The protein below binds the small molecule below.
Small molecule (SMILES): OC[C@H]1O[C@H](O[C@H]2[C@H](O)[C@@H](O)[C@@H](O)O[C@@H]2CO)[C@H](O)[C@@H](O)[C@@H]1O

Binding-site contacts:
Ligand atom O2 contacts residue GLU112 of chain 1.A at 2.7 Å (salt-bridge).
Ligand atom C1 contacts residue TRP231 of chain 1.A at 3.8 Å (hydrophobic).
Ligand atom C1 contacts residue ASP15 of chain 1.A at 3.3 Å.
Ligand atom O2 contacts residue ASP66 of chain 1.A at 2.7 Å (salt-bridge).
Ligand atom C6 contacts residue TRP341 of chain 1.A at 3.6 Å (hydrophobic).
Ligand atom C1 contacts residue LYS16 of chain 1.A at 3.7 Å.
Ligand atom O2 contacts residue TRP63 of chain 1.A at 3.5 Å (h-bond).
Ligand atom O3 contacts residue ASP66 of chain 1.A at 2.6 Å (salt-bridge).
Ligand atom C2 contacts residue ASP66 of chain 1.A at 3.4 Å.
Ligand atom O2 contacts residue MET331 of chain 1.A at 3.9 Å.
Ligand atom C1 contacts residue TYR156 of chain 1.A at 3.5 Å (hydrophobic).
Ligand atom O5 contacts residue TYR156 of chain 1.A at 3.2 Å.
Ligand atom C3 contacts residue ASP66 of chain 1.A at 3.5 Å.
Ligand atom C5 contacts residue GLU154 of chain 1.A at 3.9 Å.
Ligand atom O3 contacts residue ALA64 of chain 1.A at 3.4 Å.
Ligand atom O3 contacts residue TRP341 of chain 1.A at 3.9 Å.
Ligand atom O6 contacts residue PHE157 of chain 1.A at 3.8 Å.
Ligand atom O4 contacts residue ARG345 of chain 1.A at 3.4 Å (salt-bridge).
Ligand atom O3 contacts residue GLU112 of chain 1.A at 3.8 Å.
Ligand atom O6 contacts residue TYR156 of chain 1.A at 3.1 Å (h-bond).
Ligand atom O3 contacts residue TRP63 of chain 1.A at 3.2 Å (h-bond).
Ligand atom O6 contacts residue GLU154 of chain 1.A at 2.5 Å (salt-bridge).
Ligand atom C3 contacts residue TRP63 of chain 1.A at 3.6 Å (hydrophobic).
Ligand atom O1 contacts residue ASP15 of chain 1.A at 2.6 Å (salt-bridge).
Ligand atom C4 contacts residue ARG67 of chain 1.A at 3.8 Å.
Ligand atom O4 contacts residue ARG67 of chain 1.A at 2.6 Å (salt-bridge).
Ligand atom C6 contacts residue TYR156 of chain 1.A at 3.9 Å (hydrophobic).
Ligand atom O1 contacts residue LYS16 of chain 1.A at 3.1 Å (salt-bridge).
Ligand atom C4 contacts residue TRP341 of chain 1.A at 3.5 Å (hydrophobic).
Ligand atom C6 contacts residue ARG345 of chain 1.A at 3.8 Å.
Ligand atom C2 contacts residue LYS16 of chain 1.A at 3.8 Å.
Ligand atom O2 contacts residue ALA64 of chain 1.A at 3.3 Å.
Ligand atom O3 contacts residue ARG67 of chain 1.A at 2.9 Å (salt-bridge).
Ligand atom O1 contacts residue ASN13 of chain 1.A at 3.7 Å.
Ligand atom C2 contacts residue TRP231 of chain 1.A at 3.8 Å (hydrophobic).
Ligand atom C6 contacts residue GLU154 of chain 1.A at 3.2 Å.
Ligand atom O6 contacts residue PRO155 of chain 1.A at 3.2 Å.
Ligand atom O2 contacts residue LYS16 of chain 1.A at 2.8 Å (salt-bridge).
Ligand atom C2 contacts residue GLU112 of chain 1.A at 3.5 Å.
Ligand atom C6 contacts residue PRO155 of chain 1.A at 3.7 Å (hydrophobic).

Sequence of chain 1.A:
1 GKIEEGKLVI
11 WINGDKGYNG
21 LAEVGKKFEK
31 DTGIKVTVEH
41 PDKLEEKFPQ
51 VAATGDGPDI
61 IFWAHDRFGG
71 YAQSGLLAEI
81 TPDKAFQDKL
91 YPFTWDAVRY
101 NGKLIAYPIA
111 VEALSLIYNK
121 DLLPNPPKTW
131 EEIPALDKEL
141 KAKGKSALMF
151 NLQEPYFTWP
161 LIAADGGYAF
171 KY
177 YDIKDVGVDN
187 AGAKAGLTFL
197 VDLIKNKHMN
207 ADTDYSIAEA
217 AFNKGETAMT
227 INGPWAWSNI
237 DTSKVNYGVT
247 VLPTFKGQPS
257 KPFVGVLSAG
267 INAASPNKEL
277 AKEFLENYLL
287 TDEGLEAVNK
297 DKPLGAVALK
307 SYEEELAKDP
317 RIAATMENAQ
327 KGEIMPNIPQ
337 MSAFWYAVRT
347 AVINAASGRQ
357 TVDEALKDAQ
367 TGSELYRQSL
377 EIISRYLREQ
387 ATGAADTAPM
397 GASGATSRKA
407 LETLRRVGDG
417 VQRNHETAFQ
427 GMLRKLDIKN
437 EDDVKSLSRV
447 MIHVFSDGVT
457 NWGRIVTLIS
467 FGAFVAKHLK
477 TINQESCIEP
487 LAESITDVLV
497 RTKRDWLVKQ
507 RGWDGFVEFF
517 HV